Binding-site contacts:
Ligand atom CG contacts residue SER128 of chain 1.A at 3.7 Å.
Ligand atom N contacts residue SER278 of chain 1.A at 2.8 Å (h-bond).
Ligand atom CD2 contacts residue GLY163 of chain 1.A at 3.8 Å.
Ligand atom N contacts residue GLU78 of chain 1.A at 3.0 Å (salt-bridge).
Ligand atom CE1 contacts residue ASP179 of chain 1.A at 3.4 Å.
Ligand atom C contacts residue GLU78 of chain 1.A at 3.8 Å.
Ligand atom CD contacts residue TRP129 of chain 1.A at 3.5 Å (hydrophobic).
Ligand atom CZ contacts residue GLY131 of chain 1.A at 3.8 Å.
Ligand atom CA contacts residue SER128 of chain 1.A at 3.7 Å.
Ligand atom CB contacts residue THR277 of chain 1.A at 3.4 Å.
Ligand atom CE1 contacts residue TRP129 of chain 1.A at 3.4 Å (hydrophobic).
Ligand atom O contacts residue GLY130 of chain 1.A at 3.1 Å (h-bond).
Ligand atom N contacts residue TRP129 of chain 1.A at 3.6 Å.
Ligand atom CD1 contacts residue SER128 of chain 1.A at 3.4 Å.
Ligand atom O contacts residue THR277 of chain 1.A at 3.3 Å (h-bond).
Ligand atom O contacts residue TRP129 of chain 1.A at 3.3 Å.
Ligand atom N contacts residue GLY130 of chain 1.A at 3.1 Å (h-bond).
Ligand atom CH3 contacts residue GLY130 of chain 1.A at 3.6 Å.
Ligand atom CA contacts residue ASP164 of chain 1.A at 3.3 Å.
Ligand atom N contacts residue SER128 of chain 1.A at 2.9 Å (h-bond).
Ligand atom CZ contacts residue ASP179 of chain 1.A at 3.1 Å.
Ligand atom O contacts residue TRP129 of chain 1.A at 3.1 Å.
Ligand atom CB contacts residue SER278 of chain 1.A at 2.9 Å.
Ligand atom C contacts residue GLY130 of chain 1.A at 3.6 Å.
Ligand atom O contacts residue ASP164 of chain 1.A at 2.6 Å (salt-bridge).
Ligand atom C contacts residue ASP164 of chain 1.A at 3.3 Å.
Ligand atom O contacts residue SER278 of chain 1.A at 2.5 Å (h-bond).
Ligand atom CD1 contacts residue ALA161 of chain 1.A at 3.8 Å (hydrophobic).
Ligand atom CB contacts residue ASP164 of chain 1.A at 3.5 Å.
Ligand atom CH3 contacts residue ASN102 of chain 1.A at 3.4 Å.
Ligand atom CA contacts residue GLU78 of chain 1.A at 3.7 Å.
Ligand atom CE1 contacts residue GLY130 of chain 1.A at 3.3 Å.
Ligand atom O contacts residue GLY275 of chain 1.A at 3.7 Å.
Ligand atom O contacts residue GLY276 of chain 1.A at 3.3 Å.
Ligand atom C contacts residue SER278 of chain 1.A at 1.4 Å.
Ligand atom C contacts residue GLU78 of chain 1.A at 3.5 Å.
Ligand atom CZ contacts residue GLY130 of chain 1.A at 3.5 Å.
Ligand atom CB contacts residue SER128 of chain 1.A at 3.6 Å.
Ligand atom O contacts residue ASN102 of chain 1.A at 3.2 Å (h-bond).
Ligand atom CA contacts residue SER278 of chain 1.A at 2.3 Å.

A protein and the small-molecule ligand that binds it are described below.
Small molecule (SMILES): CC[C@H](C)[C@H](NC(C)=O)C(=O)N1CCC[C@H]1C(=O)N[C@H](CO)Cc1ccccc1

Sequence of chain 1.A:
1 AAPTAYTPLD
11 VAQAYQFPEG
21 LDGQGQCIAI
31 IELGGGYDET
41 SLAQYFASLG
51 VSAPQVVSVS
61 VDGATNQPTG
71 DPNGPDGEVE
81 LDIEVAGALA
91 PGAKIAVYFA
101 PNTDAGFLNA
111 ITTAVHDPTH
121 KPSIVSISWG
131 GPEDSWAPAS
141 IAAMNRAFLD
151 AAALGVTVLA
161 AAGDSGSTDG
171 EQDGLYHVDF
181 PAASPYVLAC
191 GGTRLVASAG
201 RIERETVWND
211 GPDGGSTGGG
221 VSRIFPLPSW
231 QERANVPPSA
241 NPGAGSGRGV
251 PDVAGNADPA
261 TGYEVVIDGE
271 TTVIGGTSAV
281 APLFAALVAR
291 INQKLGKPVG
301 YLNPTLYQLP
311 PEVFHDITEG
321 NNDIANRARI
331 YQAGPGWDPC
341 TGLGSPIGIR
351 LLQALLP